Binding-site contacts:
Ligand atom C8 contacts residue ASN596 of chain 1.A at 4.3 Å.
Ligand atom C3 contacts residue THR598 of chain 1.A at 4.3 Å.
Ligand atom C5 contacts residue ASN596 of chain 1.A at 3.6 Å.
Ligand atom C7 contacts residue PHE54 of chain 1.D at 4.1 Å (hydrophobic).
Ligand atom O3 contacts residue NAG1 of chain 1.K at 2.4 Å (h-bond).
Ligand atom O5 contacts residue SER31 of chain 1.D at 4.0 Å.
Ligand atom N2 contacts residue PHE54 of chain 1.D at 4.2 Å.
Ligand atom N2 contacts residue ASN596 of chain 1.A at 3.1 Å (h-bond).
Ligand atom C8 contacts residue ASP55 of chain 1.D at 4.2 Å.
Ligand atom C7 contacts residue ASN596 of chain 1.A at 4.2 Å.
Ligand atom O4 contacts residue NAG1 of chain 1.K at 2.5 Å.
Ligand atom C3 contacts residue ASN596 of chain 1.A at 4.3 Å.
Ligand atom C6 contacts residue GLY599 of chain 1.A at 4.0 Å.
Ligand atom C5 contacts residue GLY599 of chain 1.A at 4.0 Å.
Ligand atom C2 contacts residue ASN596 of chain 1.A at 3.6 Å.
Ligand atom C1 contacts residue SER31 of chain 1.D at 3.6 Å.
Ligand atom O6 contacts residue ASN596 of chain 1.A at 4.2 Å.
Ligand atom C3 contacts residue NAG1 of chain 1.K at 3.3 Å.
Ligand atom C5 contacts residue NAG1 of chain 1.K at 4.0 Å.
Ligand atom C6 contacts residue NAG1 of chain 1.K at 3.9 Å.
Ligand atom C4 contacts residue NAG1 of chain 1.K at 2.9 Å.
Ligand atom O7 contacts residue THR30 of chain 1.D at 3.6 Å.
Ligand atom N2 contacts residue THR598 of chain 1.A at 4.4 Å.
Ligand atom C2 contacts residue SER31 of chain 1.D at 4.3 Å.
Ligand atom C8 contacts residue PHE54 of chain 1.D at 3.6 Å (hydrophobic).
Ligand atom C1 contacts residue ASN596 of chain 1.A at 2.6 Å.
Ligand atom O5 contacts residue ASN596 of chain 1.A at 3.1 Å (h-bond).
Ligand atom C7 contacts residue THR30 of chain 1.D at 4.4 Å.
Ligand atom O6 contacts residue GLY599 of chain 1.A at 4.0 Å.

A small-molecule ligand and the protein it binds are described below.
Small molecule (SMILES): CC(=O)N[C@@H]1[C@@H](O)[C@H](O)[C@@H](CO)O[C@H]1O

Sequence of chain 1.D:
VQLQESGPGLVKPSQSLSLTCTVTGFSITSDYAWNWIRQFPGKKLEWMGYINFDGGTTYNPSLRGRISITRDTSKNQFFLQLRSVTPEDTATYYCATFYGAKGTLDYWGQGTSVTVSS

Sequence of chain 1.A:
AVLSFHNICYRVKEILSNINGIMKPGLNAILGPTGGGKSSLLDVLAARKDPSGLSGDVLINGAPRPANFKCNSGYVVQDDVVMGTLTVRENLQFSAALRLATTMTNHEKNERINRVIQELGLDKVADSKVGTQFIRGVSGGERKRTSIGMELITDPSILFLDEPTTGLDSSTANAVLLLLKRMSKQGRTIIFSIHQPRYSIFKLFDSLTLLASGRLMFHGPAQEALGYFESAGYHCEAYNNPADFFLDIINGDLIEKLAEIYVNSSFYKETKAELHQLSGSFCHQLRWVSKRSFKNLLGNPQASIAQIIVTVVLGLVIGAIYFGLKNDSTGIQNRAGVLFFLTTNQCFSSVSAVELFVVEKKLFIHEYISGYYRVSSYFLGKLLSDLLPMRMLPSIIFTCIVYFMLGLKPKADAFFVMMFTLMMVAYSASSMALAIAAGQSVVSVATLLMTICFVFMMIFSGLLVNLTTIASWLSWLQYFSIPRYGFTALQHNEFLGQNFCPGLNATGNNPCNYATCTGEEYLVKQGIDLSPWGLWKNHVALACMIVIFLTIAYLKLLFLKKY